Sequence of chain 1.D:
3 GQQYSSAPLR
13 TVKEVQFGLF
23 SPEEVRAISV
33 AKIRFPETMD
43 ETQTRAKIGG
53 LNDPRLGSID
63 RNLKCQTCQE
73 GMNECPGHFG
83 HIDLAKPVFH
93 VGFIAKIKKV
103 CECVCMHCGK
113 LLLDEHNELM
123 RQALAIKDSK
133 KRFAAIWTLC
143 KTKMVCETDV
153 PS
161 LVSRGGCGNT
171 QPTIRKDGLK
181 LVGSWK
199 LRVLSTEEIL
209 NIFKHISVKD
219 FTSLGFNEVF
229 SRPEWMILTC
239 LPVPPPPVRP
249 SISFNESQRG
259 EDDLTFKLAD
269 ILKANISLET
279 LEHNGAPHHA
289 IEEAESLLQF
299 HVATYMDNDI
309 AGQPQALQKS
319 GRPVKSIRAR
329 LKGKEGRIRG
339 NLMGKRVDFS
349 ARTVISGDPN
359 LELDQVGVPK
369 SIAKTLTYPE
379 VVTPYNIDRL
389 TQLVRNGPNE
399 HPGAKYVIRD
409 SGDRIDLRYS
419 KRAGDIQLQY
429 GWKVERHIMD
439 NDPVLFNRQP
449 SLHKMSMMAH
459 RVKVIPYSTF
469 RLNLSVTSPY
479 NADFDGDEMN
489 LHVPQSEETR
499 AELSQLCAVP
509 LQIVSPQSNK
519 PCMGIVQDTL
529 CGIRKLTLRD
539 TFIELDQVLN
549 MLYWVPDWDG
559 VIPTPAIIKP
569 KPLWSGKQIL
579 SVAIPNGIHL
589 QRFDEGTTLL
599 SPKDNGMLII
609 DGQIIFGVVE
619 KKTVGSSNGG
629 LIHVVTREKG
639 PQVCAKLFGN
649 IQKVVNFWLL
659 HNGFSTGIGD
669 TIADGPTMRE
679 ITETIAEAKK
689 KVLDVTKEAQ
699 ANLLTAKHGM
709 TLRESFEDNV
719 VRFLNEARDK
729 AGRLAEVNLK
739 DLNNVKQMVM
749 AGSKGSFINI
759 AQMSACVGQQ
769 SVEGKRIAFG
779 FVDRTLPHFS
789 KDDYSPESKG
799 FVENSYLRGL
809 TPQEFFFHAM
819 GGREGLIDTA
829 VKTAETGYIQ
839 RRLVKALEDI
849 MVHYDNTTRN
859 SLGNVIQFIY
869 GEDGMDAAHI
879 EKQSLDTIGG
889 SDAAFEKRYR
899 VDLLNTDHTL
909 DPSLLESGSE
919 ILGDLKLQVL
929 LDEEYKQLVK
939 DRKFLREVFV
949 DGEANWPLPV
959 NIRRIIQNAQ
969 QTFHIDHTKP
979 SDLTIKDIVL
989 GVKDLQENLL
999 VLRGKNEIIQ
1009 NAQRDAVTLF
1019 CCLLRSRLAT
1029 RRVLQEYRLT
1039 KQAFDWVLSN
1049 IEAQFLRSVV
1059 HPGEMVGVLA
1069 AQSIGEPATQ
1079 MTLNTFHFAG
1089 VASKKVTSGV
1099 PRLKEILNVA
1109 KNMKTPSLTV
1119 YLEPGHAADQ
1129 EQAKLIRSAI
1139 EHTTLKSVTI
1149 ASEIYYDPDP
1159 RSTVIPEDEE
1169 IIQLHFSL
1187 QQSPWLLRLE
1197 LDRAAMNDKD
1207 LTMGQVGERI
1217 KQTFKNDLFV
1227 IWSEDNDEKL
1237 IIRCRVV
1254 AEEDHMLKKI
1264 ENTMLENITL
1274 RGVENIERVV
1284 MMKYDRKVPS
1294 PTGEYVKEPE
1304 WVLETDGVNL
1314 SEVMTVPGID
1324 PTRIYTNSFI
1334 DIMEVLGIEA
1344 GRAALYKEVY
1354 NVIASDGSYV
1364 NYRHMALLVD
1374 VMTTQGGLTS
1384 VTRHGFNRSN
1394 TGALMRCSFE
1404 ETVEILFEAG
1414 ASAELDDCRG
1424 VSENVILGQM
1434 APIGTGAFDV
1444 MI

The small molecule below binds the protein below.
Small molecule (SMILES): O=c1ccn([C@H]2C[C@H](O)[C@@H](CO[P](=O)(O)O[P](=O)(O)OP(=O)(O)O)O2)c(=O)[nH]1

Binding-site contacts:
Ligand atom O3G contacts residue LYS987 of chain 1.E at 4.0 Å.
Ligand atom O3' contacts residue MG1 of chain 1.R at 4.0 Å.
Ligand atom O3G contacts residue ASP483 of chain 1.D at 4.4 Å.
Ligand atom C2' contacts residue LYS752 of chain 1.D at 3.9 Å.
Ligand atom O2 contacts residue LYS752 of chain 1.D at 3.2 Å (salt-bridge).
Ligand atom C1' contacts residue MG1 of chain 1.R at 3.5 Å.
Ligand atom C3' contacts residue ARG1020 of chain 1.E at 4.0 Å.
Ligand atom C3' contacts residue MG1 of chain 1.R at 4.2 Å.
Ligand atom O3A contacts residue MG1 of chain 1.R at 4.1 Å.
Ligand atom C2' contacts residue SER1019 of chain 1.E at 3.7 Å.
Ligand atom C3' contacts residue LYS752 of chain 1.D at 4.3 Å.
Ligand atom C1' contacts residue LYS752 of chain 1.D at 4.0 Å.
Ligand atom C3' contacts residue SER1019 of chain 1.E at 3.3 Å.
Ligand atom O1B contacts residue ARG1020 of chain 1.E at 4.3 Å.
Ligand atom PB contacts residue MG1 of chain 1.R at 3.4 Å.
Ligand atom O3' contacts residue LYS752 of chain 1.D at 3.5 Å.
Ligand atom O3' contacts residue ARG1020 of chain 1.E at 3.1 Å (salt-bridge).
Ligand atom O1G contacts residue MG1 of chain 1.Q at 3.8 Å.
Ligand atom O4' contacts residue MG1 of chain 1.R at 2.8 Å.
Ligand atom O1B contacts residue MG1 of chain 1.R at 3.9 Å.
Ligand atom O1B contacts residue ARG766 of chain 1.E at 4.2 Å.
Ligand atom C2 contacts residue LYS752 of chain 1.D at 4.3 Å.
Ligand atom N1 contacts residue MG1 of chain 1.R at 4.5 Å.
Ligand atom O1G contacts residue ASP483 of chain 1.D at 4.2 Å.
Ligand atom O3' contacts residue SER1019 of chain 1.E at 2.9 Å (h-bond).
Ligand atom O1G contacts residue ASP481 of chain 1.D at 3.4 Å (salt-bridge).
Ligand atom O2B contacts residue MG1 of chain 1.R at 2.3 Å.
Ligand atom C5' contacts residue MG1 of chain 1.R at 4.4 Å.
Ligand atom O2B contacts residue ASP481 of chain 1.D at 3.2 Å (salt-bridge).
Ligand atom C4' contacts residue MG1 of chain 1.R at 3.2 Å.
Ligand atom O3G contacts residue MG1 of chain 1.Q at 4.4 Å.

Sequence of chain 1.E:
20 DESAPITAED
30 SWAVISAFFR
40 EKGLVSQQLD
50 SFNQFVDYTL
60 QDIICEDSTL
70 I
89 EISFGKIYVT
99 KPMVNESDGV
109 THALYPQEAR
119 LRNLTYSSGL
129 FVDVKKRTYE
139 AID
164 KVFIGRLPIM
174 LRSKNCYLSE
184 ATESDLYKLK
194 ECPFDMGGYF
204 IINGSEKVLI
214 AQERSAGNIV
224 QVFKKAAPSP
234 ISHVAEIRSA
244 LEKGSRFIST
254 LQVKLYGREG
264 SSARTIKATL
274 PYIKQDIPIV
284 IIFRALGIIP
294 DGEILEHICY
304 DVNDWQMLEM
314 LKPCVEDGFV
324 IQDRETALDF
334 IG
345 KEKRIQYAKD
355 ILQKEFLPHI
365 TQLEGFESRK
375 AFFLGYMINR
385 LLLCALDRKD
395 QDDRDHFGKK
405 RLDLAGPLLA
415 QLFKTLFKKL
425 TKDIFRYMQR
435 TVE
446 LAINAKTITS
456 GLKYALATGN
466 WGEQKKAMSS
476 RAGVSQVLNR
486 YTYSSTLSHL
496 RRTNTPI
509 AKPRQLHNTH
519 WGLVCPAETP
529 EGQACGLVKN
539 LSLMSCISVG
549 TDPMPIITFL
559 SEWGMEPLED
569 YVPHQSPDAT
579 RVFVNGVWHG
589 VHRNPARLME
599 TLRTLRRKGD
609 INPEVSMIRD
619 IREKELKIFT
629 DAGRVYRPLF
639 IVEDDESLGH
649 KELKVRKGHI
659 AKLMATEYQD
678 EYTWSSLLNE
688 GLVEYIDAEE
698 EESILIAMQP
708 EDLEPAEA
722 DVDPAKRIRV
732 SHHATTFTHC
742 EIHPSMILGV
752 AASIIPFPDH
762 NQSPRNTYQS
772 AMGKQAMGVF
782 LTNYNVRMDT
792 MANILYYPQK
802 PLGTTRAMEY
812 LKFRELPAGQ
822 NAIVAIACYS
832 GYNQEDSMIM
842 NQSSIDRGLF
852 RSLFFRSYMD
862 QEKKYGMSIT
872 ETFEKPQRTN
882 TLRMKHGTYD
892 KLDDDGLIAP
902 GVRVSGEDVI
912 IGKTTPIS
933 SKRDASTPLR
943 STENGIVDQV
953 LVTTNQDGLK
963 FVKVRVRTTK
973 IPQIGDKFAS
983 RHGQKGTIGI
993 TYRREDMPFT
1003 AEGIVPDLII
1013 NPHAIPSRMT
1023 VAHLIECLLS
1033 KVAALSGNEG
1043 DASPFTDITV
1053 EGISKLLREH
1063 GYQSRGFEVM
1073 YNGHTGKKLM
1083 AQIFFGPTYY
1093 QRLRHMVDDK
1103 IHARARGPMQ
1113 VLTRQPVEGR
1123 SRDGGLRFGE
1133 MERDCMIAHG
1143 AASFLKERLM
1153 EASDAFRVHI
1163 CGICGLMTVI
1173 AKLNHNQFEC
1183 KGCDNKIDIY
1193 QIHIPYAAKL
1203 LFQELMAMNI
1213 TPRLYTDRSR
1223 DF